A protein and the small-molecule ligand that binds it are described below.
Small molecule (SMILES): CC(=O)N[C@@H]1[C@@H](O)[C@H](O)[C@@H](CO)O[C@H]1O

Binding-site contacts:
Ligand atom C2 contacts residue NAG1 of chain 2.E at 4.3 Å.
Ligand atom C5 contacts residue NAG2 of chain 2.C at 3.5 Å.
Ligand atom O6 contacts residue NAG1 of chain 2.E at 3.5 Å.
Ligand atom C4 contacts residue NAG2 of chain 2.C at 4.4 Å.
Ligand atom O4 contacts residue NAG1 of chain 2.E at 2.6 Å.
Ligand atom O6 contacts residue NAG2 of chain 2.C at 1.5 Å (h-bond).
Ligand atom C6 contacts residue NAG1 of chain 2.E at 3.6 Å.
Ligand atom O5 contacts residue NAG2 of chain 2.C at 3.4 Å (h-bond).
Ligand atom C6 contacts residue NAG2 of chain 2.C at 2.5 Å.
Ligand atom C3 contacts residue NAG1 of chain 2.E at 4.2 Å.
Ligand atom O3 contacts residue NAG1 of chain 2.E at 4.0 Å.
Ligand atom C4 contacts residue NAG1 of chain 2.E at 3.2 Å.
Ligand atom C5 contacts residue NAG1 of chain 2.E at 4.0 Å.